Binding-site contacts:
Ligand atom CG2 contacts residue VAL8 of chain 1.C at 3.6 Å (hydrophobic).
Ligand atom O contacts residue LYS10 of chain 1.C at 3.0 Å (salt-bridge).
Ligand atom C contacts residue VAL8 of chain 1.C at 3.9 Å (hydrophobic).
Ligand atom P contacts residue LYS294 of chain 1.C at 3.4 Å.
Ligand atom N contacts residue VAL8 of chain 1.C at 2.9 Å (h-bond).
Ligand atom O2P contacts residue LYS294 of chain 1.C at 3.1 Å (salt-bridge).
Ligand atom C contacts residue LYS10 of chain 1.C at 3.9 Å.
Ligand atom O contacts residue LYS107 of chain 1.C at 3.3 Å.
Ligand atom C contacts residue VAL8 of chain 1.C at 3.6 Å (hydrophobic).
Ligand atom O contacts residue ARG103 of chain 1.C at 3.5 Å (salt-bridge).
Ligand atom CG2 contacts residue LYS10 of chain 1.C at 3.6 Å.
Ligand atom O2P contacts residue SER31 of chain 1.H at 3.6 Å.
Ligand atom CA contacts residue LYS107 of chain 1.C at 3.8 Å.
Ligand atom CA contacts residue VAL8 of chain 1.C at 3.5 Å (hydrophobic).
Ligand atom CA contacts residue LYS10 of chain 1.C at 3.7 Å.
Ligand atom O1P contacts residue LYS10 of chain 1.C at 3.8 Å.
Ligand atom O1P contacts residue ARG25 of chain 1.C at 2.6 Å (salt-bridge).
Ligand atom CA contacts residue VAL8 of chain 1.C at 3.9 Å (hydrophobic).
Ligand atom O3P contacts residue LYS294 of chain 1.C at 3.2 Å (salt-bridge).
Ligand atom CG2 contacts residue ARG25 of chain 1.C at 3.9 Å.
Ligand atom O contacts residue ARG7 of chain 1.C at 3.5 Å.
Ligand atom O contacts residue PHE9 of chain 1.C at 3.5 Å.
Ligand atom OG1 contacts residue LYS107 of chain 1.C at 3.5 Å.
Ligand atom N contacts residue LYS107 of chain 1.C at 3.3 Å.
Ligand atom CG2 contacts residue PHE9 of chain 1.C at 3.9 Å (hydrophobic).
Ligand atom C contacts residue LYS10 of chain 1.C at 3.7 Å.
Ligand atom O2P contacts residue ARG67 of chain 1.H at 2.5 Å (salt-bridge).
Ligand atom OG1 contacts residue LYS11 of chain 1.C at 3.5 Å.
Ligand atom P contacts residue SER31 of chain 1.H at 3.8 Å.
Ligand atom O contacts residue VAL8 of chain 1.C at 2.7 Å (h-bond).
Ligand atom OD2 contacts residue ARG103 of chain 1.C at 3.8 Å.
Ligand atom O1P contacts residue ARG7 of chain 1.C at 2.7 Å (salt-bridge).
Ligand atom CG2 contacts residue TYR21 of chain 1.C at 4.0 Å (hydrophobic).
Ligand atom N contacts residue LYS10 of chain 1.C at 3.0 Å (salt-bridge).
Ligand atom O1P contacts residue LYS294 of chain 1.C at 3.4 Å (salt-bridge).
Ligand atom O1P contacts residue SER31 of chain 1.H at 3.7 Å.
Ligand atom CA contacts residue LYS10 of chain 1.C at 3.8 Å.
Ligand atom O3P contacts residue SER31 of chain 1.H at 2.9 Å (h-bond).
Ligand atom O2P contacts residue LYS11 of chain 1.C at 3.0 Å (salt-bridge).
Ligand atom CG2 contacts residue LYS107 of chain 1.C at 3.9 Å.

Sequence of chain 1.C:
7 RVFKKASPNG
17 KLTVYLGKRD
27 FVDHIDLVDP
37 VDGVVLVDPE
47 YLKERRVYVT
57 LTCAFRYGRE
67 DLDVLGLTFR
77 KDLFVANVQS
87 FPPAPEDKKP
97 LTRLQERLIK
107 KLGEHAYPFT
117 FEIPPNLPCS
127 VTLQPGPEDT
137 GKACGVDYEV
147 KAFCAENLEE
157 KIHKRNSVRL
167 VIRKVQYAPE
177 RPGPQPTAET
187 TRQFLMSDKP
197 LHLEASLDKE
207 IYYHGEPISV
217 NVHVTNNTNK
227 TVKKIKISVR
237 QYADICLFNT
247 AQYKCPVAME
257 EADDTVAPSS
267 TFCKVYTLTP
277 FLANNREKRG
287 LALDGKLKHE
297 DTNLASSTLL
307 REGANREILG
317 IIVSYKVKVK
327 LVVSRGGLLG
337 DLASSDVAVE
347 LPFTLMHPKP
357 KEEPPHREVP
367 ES

This small molecule binds to this protein.
Small molecule (SMILES): CC(C)[C@H](NC(=O)[C@@H](NC(=O)[C@H](COP(=O)(O)O)NC(=O)[C@H](CCCN=C(N)N)NC(=O)[C@@H](NC(=O)[C@H](Cc1ccccc1)NC(=O)[C@@H](N)COP(=O)(O)O)[C@@H](C)OP(=O)(O)O)[C@@H](C)OP(=O)(O)O)C(=O)N[C@@H](CC(=O)O)C(=O)N[C@H](C=O)[C@@H](C)OP(=O)(O)O

Sequence of chain 1.H:
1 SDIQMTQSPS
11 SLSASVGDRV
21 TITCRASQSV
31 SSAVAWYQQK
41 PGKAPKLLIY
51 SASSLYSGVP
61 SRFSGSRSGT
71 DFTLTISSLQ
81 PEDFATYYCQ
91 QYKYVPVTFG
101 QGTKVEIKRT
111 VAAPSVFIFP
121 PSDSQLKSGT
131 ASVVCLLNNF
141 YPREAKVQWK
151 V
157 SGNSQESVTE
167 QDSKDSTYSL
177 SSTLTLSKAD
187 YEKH